Binding-site contacts:
Ligand atom O contacts residue GLY2 of chain 1.B at 3.7 Å.
Ligand atom C7 contacts residue VAL102 of chain 1.B at 4.0 Å (hydrophobic).
Ligand atom C9 contacts residue ASP100 of chain 1.B at 3.1 Å.
Ligand atom C6 contacts residue PRO116 of chain 1.B at 4.3 Å (hydrophobic).
Ligand atom C contacts residue ASP100 of chain 1.B at 3.3 Å.
Ligand atom N contacts residue ASP100 of chain 1.B at 3.4 Å (salt-bridge).
Ligand atom C9 contacts residue GLY2 of chain 1.B at 4.0 Å.
Ligand atom C8 contacts residue GLY4 of chain 1.B at 3.7 Å.
Ligand atom C8 contacts residue VAL102 of chain 1.B at 3.8 Å (hydrophobic).
Ligand atom C7 contacts residue ASP100 of chain 1.B at 3.1 Å.
Ligand atom C1 contacts residue PRO116 of chain 1.B at 3.9 Å (hydrophobic).
Ligand atom C2 contacts residue PRO116 of chain 1.B at 4.1 Å (hydrophobic).
Ligand atom C8 contacts residue PHE5 of chain 1.B at 4.0 Å (hydrophobic).
Ligand atom C8 contacts residue ASP100 of chain 1.B at 4.2 Å.
Ligand atom C8 contacts residue GLY2 of chain 1.B at 4.0 Å.
Ligand atom C9 contacts residue GLY4 of chain 1.B at 4.2 Å.
Ligand atom C1 contacts residue ASP100 of chain 1.B at 4.4 Å.
Ligand atom O contacts residue ASP100 of chain 1.B at 4.1 Å.
Ligand atom N contacts residue PRO116 of chain 1.B at 3.9 Å.

Sequence of chain 1.B:
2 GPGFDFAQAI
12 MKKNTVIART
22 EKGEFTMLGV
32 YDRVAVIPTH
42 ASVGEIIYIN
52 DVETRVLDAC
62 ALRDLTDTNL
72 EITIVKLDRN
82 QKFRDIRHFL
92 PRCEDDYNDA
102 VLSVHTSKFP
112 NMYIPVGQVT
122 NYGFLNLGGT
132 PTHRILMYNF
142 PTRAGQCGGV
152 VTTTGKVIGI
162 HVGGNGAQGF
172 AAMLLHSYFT

This protein binds this small molecule.
Small molecule (SMILES): O=C(Nc1ccccc1)C1CC1